Sequence of chain 1.A:
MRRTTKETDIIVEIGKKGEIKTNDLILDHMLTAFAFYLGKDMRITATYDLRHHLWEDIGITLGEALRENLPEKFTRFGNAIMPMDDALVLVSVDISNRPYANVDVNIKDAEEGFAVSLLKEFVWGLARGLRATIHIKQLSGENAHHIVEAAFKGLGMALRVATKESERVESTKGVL

Sequence of chain 4.A:
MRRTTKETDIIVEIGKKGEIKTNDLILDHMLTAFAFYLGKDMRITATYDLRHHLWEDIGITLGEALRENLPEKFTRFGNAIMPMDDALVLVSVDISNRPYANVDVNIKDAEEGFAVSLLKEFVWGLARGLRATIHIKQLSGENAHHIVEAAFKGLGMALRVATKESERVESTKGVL

Binding-site contacts:
Ligand atom C3 contacts residue MN1 of chain 1.D at 3.2 Å.
Ligand atom O10 contacts residue ARG98 of chain 1.B at 3.1 Å (salt-bridge).
Ligand atom C6 contacts residue GLU7 of chain 1.A at 3.6 Å.
Ligand atom C8 contacts residue GLU149 of chain 4.A at 3.6 Å.
Ligand atom C8 contacts residue GLU7 of chain 1.A at 3.7 Å.
Ligand atom N1 contacts residue MET84 of chain 4.A at 3.3 Å.
Ligand atom O11 contacts residue LYS173 of chain 1.B at 2.7 Å (salt-bridge).
Ligand atom O12 contacts residue SER171 of chain 1.B at 2.6 Å (h-bond).
Ligand atom C7 contacts residue MN1 of chain 1.E at 3.3 Å.
Ligand atom N1 contacts residue MN1 of chain 1.E at 2.3 Å.
Ligand atom C5 contacts residue MN1 of chain 1.E at 3.2 Å.
Ligand atom N4 contacts residue MET84 of chain 4.A at 3.5 Å.
Ligand atom C3 contacts residue GLU56 of chain 1.A at 3.3 Å.
Ligand atom C5 contacts residue HIS52 of chain 1.A at 3.2 Å.
Ligand atom O12 contacts residue ARG76 of chain 1.B at 2.8 Å (salt-bridge).
Ligand atom O10 contacts residue ARG76 of chain 1.B at 3.0 Å (salt-bridge).
Ligand atom C3 contacts residue MET84 of chain 4.A at 3.5 Å (hydrophobic).
Ligand atom O13 contacts residue GLU7 of chain 1.A at 2.9 Å (salt-bridge).
Ligand atom C6 contacts residue MN1 of chain 1.E at 3.6 Å.
Ligand atom O10 contacts residue LYS153 of chain 4.A at 2.8 Å (salt-bridge).
Ligand atom N4 contacts residue HIS52 of chain 1.A at 3.1 Å (h-bond).
Ligand atom N1 contacts residue GLU149 of chain 4.A at 3.3 Å (salt-bridge).
Ligand atom C5 contacts residue MET84 of chain 4.A at 3.4 Å (hydrophobic).
Ligand atom C5 contacts residue MN1 of chain 1.D at 3.3 Å.
Ligand atom C7 contacts residue GLU7 of chain 1.A at 3.6 Å.
Ligand atom N1 contacts residue HIS53 of chain 1.A at 3.1 Å (h-bond).
Ligand atom N4 contacts residue HIS146 of chain 4.A at 3.5 Å (h-bond).
Ligand atom N1 contacts residue HIS145 of chain 4.A at 3.2 Å (h-bond).
Ligand atom N2 contacts residue MET84 of chain 4.A at 3.3 Å.
Ligand atom O13 contacts residue MN1 of chain 1.E at 2.3 Å.
Ligand atom N4 contacts residue GLU56 of chain 1.A at 3.0 Å (salt-bridge).
Ligand atom N4 contacts residue MN1 of chain 1.D at 2.3 Å.
Ligand atom O13 contacts residue HIS53 of chain 1.A at 3.4 Å (h-bond).
Ligand atom N2 contacts residue MN1 of chain 1.E at 3.4 Å.
Ligand atom O13 contacts residue HIS29 of chain 4.A at 3.0 Å (h-bond).
Ligand atom C5 contacts residue HIS145 of chain 4.A at 3.2 Å.
Ligand atom P9 contacts residue SER171 of chain 1.B at 3.7 Å.
Ligand atom O13 contacts residue GLU149 of chain 4.A at 2.8 Å (salt-bridge).
Ligand atom O11 contacts residue ARG98 of chain 1.B at 2.8 Å (salt-bridge).
Ligand atom C7 contacts residue GLU149 of chain 4.A at 3.1 Å.

Sequence of chain 1.B:
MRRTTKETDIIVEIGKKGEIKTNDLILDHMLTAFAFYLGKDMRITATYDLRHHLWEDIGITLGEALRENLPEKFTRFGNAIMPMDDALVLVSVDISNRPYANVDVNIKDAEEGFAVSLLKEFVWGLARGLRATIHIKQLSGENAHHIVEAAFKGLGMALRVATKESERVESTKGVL

A small-molecule ligand and the protein it binds are described below.
Small molecule (SMILES): O=P(O)(O)C[C@H](O)Cn1cncn1